Sequence of chain 1.B:
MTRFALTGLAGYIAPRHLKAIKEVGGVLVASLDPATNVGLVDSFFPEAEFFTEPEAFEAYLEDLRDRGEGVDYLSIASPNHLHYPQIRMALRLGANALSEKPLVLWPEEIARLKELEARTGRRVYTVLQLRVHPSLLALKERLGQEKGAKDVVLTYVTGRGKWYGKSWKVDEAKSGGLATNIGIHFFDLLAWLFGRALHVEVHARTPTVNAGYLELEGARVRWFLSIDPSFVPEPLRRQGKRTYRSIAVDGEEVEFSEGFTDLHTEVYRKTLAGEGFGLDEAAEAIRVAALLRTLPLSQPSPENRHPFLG

Sequence of chain 1.A:
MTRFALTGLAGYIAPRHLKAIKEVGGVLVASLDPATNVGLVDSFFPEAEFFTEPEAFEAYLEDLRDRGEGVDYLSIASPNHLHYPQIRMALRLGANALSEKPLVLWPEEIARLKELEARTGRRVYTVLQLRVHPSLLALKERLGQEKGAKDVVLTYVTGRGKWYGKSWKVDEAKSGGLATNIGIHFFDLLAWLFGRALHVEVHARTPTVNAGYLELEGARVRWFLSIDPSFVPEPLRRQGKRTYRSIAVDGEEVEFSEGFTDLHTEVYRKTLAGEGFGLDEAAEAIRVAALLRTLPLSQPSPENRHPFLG

Binding-site contacts:
Ligand atom O5' contacts residue ARG162 of chain 1.B at 2.6 Å (salt-bridge).
Ligand atom N2' contacts residue NAD1 of chain 1.H at 3.0 Å (h-bond).
Ligand atom O3A contacts residue ARG162 of chain 1.B at 3.1 Å (salt-bridge).
Ligand atom C2' contacts residue HIS187 of chain 1.B at 3.3 Å.
Ligand atom O1B contacts residue ARG247 of chain 1.B at 3.1 Å (salt-bridge).
Ligand atom O2 contacts residue GLY41 of chain 1.A at 2.8 Å.
Ligand atom C7' contacts residue HIS187 of chain 1.B at 3.2 Å.
Ligand atom O4 contacts residue LYS171 of chain 1.B at 2.7 Å (salt-bridge).
Ligand atom C7' contacts residue TYR158 of chain 1.B at 3.1 Å (hydrophobic).
Ligand atom O4C contacts residue TYR14 of chain 1.B at 3.0 Å (h-bond).
Ligand atom C2 contacts residue TYR14 of chain 1.B at 3.3 Å (hydrophobic).
Ligand atom N2' contacts residue HIS187 of chain 1.B at 3.0 Å (h-bond).
Ligand atom C6 contacts residue TYR14 of chain 1.B at 3.5 Å (hydrophobic).
Ligand atom C3' contacts residue HIS187 of chain 1.B at 3.4 Å.
Ligand atom O'P contacts residue TYR166 of chain 1.B at 3.3 Å.
Ligand atom O4 contacts residue TRP165 of chain 1.B at 3.4 Å.
Ligand atom C8' contacts residue TYR158 of chain 1.B at 3.3 Å (hydrophobic).
Ligand atom O7' contacts residue HIS187 of chain 1.B at 2.9 Å.
Ligand atom O4' contacts residue NAD1 of chain 1.H at 3.0 Å.
Ligand atom O2B contacts residue TYR14 of chain 1.B at 2.7 Å (h-bond).
Ligand atom O1A contacts residue THR245 of chain 1.B at 3.5 Å (h-bond).
Ligand atom O2B contacts residue ARG18 of chain 1.B at 3.5 Å (salt-bridge).
Ligand atom N3 contacts residue TYR14 of chain 1.B at 3.4 Å.
Ligand atom N1 contacts residue TYR14 of chain 1.B at 3.5 Å.
Ligand atom C3' contacts residue NAD1 of chain 1.H at 3.0 Å.
Ligand atom O'P contacts residue ARG162 of chain 1.B at 3.4 Å (salt-bridge).
Ligand atom O'Q contacts residue LYS171 of chain 1.B at 3.0 Å (salt-bridge).
Ligand atom O3' contacts residue LYS103 of chain 1.B at 3.0 Å (salt-bridge).
Ligand atom O7' contacts residue TYR158 of chain 1.B at 2.3 Å (h-bond).
Ligand atom O3B contacts residue NAD1 of chain 1.H at 3.2 Å.
Ligand atom O1A contacts residue ARG162 of chain 1.B at 3.0 Å (salt-bridge).
Ligand atom O5C contacts residue TYR14 of chain 1.B at 3.2 Å (h-bond).
Ligand atom O2 contacts residue LEU42 of chain 1.A at 3.3 Å (h-bond).
Ligand atom O'Q contacts residue TYR166 of chain 1.B at 3.5 Å.
Ligand atom O3' contacts residue NAD1 of chain 1.H at 3.1 Å.
Ligand atom C5' contacts residue ARG162 of chain 1.B at 3.3 Å.
Ligand atom C6' contacts residue ARG162 of chain 1.B at 3.2 Å.
Ligand atom O3' contacts residue HIS187 of chain 1.B at 2.4 Å (h-bond).
Ligand atom O'P contacts residue ILE184 of chain 1.B at 3.1 Å.
Ligand atom C8' contacts residue ARG247 of chain 1.B at 3.4 Å.

This protein binds this small molecule.
Small molecule (SMILES): CC(=O)N[C@H]1[C@@H](O[P](=O)(O)O[P](=O)(O)OC[C@H]2O[C@@H](n3ccc(=O)[nH]c3=O)[C@H](O)[C@@H]2O)O[C@H](C(=O)O)[C@@H](O)[C@@H]1O